Binding-site contacts:
Ligand atom N17 contacts residue ILE10 of chain 1.A at 3.9 Å.
Ligand atom C8 contacts residue LEU134 of chain 1.A at 3.9 Å (hydrophobic).
Ligand atom O32 contacts residue GLN85 of chain 1.A at 3.1 Å.
Ligand atom N1 contacts residue ALA31 of chain 1.A at 3.2 Å.
Ligand atom O32 contacts residue HIS84 of chain 1.A at 3.5 Å (h-bond).
Ligand atom N1 contacts residue LEU134 of chain 1.A at 3.6 Å.
Ligand atom O32 contacts residue LYS89 of chain 1.A at 3.2 Å.
Ligand atom N1 contacts residue VAL64 of chain 1.A at 3.9 Å.
Ligand atom C20 contacts residue ILE10 of chain 1.A at 3.6 Å (hydrophobic).
Ligand atom C22 contacts residue HIS84 of chain 1.A at 3.0 Å.
Ligand atom O11 contacts residue LEU83 of chain 1.A at 3.0 Å (h-bond).
Ligand atom C21 contacts residue HIS84 of chain 1.A at 3.8 Å.
Ligand atom C23 contacts residue HIS84 of chain 1.A at 3.9 Å.
Ligand atom O11 contacts residue GLU81 of chain 1.A at 3.7 Å.
Ligand atom C6 contacts residue PHE80 of chain 1.A at 3.5 Å (hydrophobic).
Ligand atom C3 contacts residue LEU134 of chain 1.A at 3.7 Å (hydrophobic).
Ligand atom N17 contacts residue LEU134 of chain 1.A at 3.6 Å.
Ligand atom C25 contacts residue ILE10 of chain 1.A at 3.5 Å (hydrophobic).
Ligand atom N17 contacts residue LEU83 of chain 1.A at 3.5 Å (h-bond).
Ligand atom C20 contacts residue LEU134 of chain 1.A at 3.9 Å (hydrophobic).
Ligand atom C21 contacts residue LEU83 of chain 1.A at 3.1 Å (hydrophobic).
Ligand atom C2 contacts residue LEU134 of chain 1.A at 3.5 Å (hydrophobic).
Ligand atom O32 contacts residue ASP86 of chain 1.A at 3.4 Å (salt-bridge).
Ligand atom C24 contacts residue ASP86 of chain 1.A at 3.5 Å.
Ligand atom C7 contacts residue VAL64 of chain 1.A at 3.9 Å (hydrophobic).
Ligand atom C6 contacts residue ALA144 of chain 1.A at 3.9 Å (hydrophobic).
Ligand atom C8 contacts residue ALA31 of chain 1.A at 3.7 Å (hydrophobic).
Ligand atom N33 contacts residue HIS84 of chain 1.A at 3.9 Å.
Ligand atom C20 contacts residue LEU83 of chain 1.A at 3.7 Å (hydrophobic).
Ligand atom O11 contacts residue PHE82 of chain 1.A at 3.4 Å.
Ligand atom O11 contacts residue LEU134 of chain 1.A at 3.9 Å.
Ligand atom N1 contacts residue GLU81 of chain 1.A at 2.9 Å (salt-bridge).
Ligand atom C7 contacts residue PHE80 of chain 1.A at 3.5 Å (hydrophobic).
Ligand atom O11 contacts residue ALA31 of chain 1.A at 3.8 Å.
Ligand atom C12 contacts residue LEU134 of chain 1.A at 3.6 Å (hydrophobic).
Ligand atom C2 contacts residue GLU81 of chain 1.A at 3.7 Å.
Ligand atom S30 contacts residue LYS89 of chain 1.A at 3.9 Å.
Ligand atom C22 contacts residue GLN85 of chain 1.A at 3.9 Å.
Ligand atom C2 contacts residue ALA31 of chain 1.A at 3.5 Å (hydrophobic).
Ligand atom C12 contacts residue ILE10 of chain 1.A at 3.9 Å (hydrophobic).

Sequence of chain 1.A:
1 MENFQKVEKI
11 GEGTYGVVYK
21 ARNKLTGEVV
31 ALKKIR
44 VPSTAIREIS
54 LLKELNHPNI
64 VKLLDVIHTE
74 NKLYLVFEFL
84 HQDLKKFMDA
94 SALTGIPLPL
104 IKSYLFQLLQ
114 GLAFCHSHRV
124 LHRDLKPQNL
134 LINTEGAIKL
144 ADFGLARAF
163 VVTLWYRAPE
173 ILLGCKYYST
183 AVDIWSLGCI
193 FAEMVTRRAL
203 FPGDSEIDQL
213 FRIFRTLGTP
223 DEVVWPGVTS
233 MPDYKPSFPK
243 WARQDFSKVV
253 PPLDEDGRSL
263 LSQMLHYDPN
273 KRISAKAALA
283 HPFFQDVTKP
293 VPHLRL

A protein and the small-molecule ligand that binds it are described below.
Small molecule (SMILES): N=C(N)NS(=O)(=O)c1ccc(N/C=C2\C(=O)Nc3ccccc32)cc1